Binding-site contacts:
Ligand atom C3 contacts residue ASN118 of chain 1.C at 3.8 Å.
Ligand atom C1 contacts residue THR89 of chain 1.C at 4.1 Å.
Ligand atom C8 contacts residue SER66 of chain 1.C at 4.0 Å.
Ligand atom C4 contacts residue ASN118 of chain 1.C at 4.2 Å.
Ligand atom N2 contacts residue TYR90 of chain 1.C at 4.3 Å.
Ligand atom N2 contacts residue SER66 of chain 1.C at 4.3 Å.
Ligand atom O7 contacts residue SER66 of chain 1.C at 3.0 Å (h-bond).
Ligand atom C5 contacts residue THR120 of chain 1.C at 3.8 Å.
Ligand atom O5 contacts residue THR120 of chain 1.C at 3.2 Å (h-bond).
Ligand atom C8 contacts residue ASN118 of chain 1.C at 4.2 Å.
Ligand atom N2 contacts residue ASN118 of chain 1.C at 2.9 Å (h-bond).
Ligand atom C1 contacts residue THR120 of chain 1.C at 4.3 Å.
Ligand atom C5 contacts residue THR89 of chain 1.C at 4.4 Å.
Ligand atom C2 contacts residue ASN118 of chain 1.C at 2.5 Å.
Ligand atom C6 contacts residue THR120 of chain 1.C at 3.4 Å.
Ligand atom O5 contacts residue ASN118 of chain 1.C at 2.4 Å (h-bond).
Ligand atom C7 contacts residue SER66 of chain 1.C at 3.5 Å.
Ligand atom C2 contacts residue SER66 of chain 1.C at 4.5 Å.
Ligand atom O6 contacts residue THR89 of chain 1.C at 4.0 Å.
Ligand atom C1 contacts residue ASN118 of chain 1.C at 1.5 Å.
Ligand atom O7 contacts residue ASN118 of chain 1.C at 4.0 Å.
Ligand atom C6 contacts residue THR89 of chain 1.C at 4.4 Å.
Ligand atom C8 contacts residue ASP67 of chain 1.C at 3.9 Å.
Ligand atom C5 contacts residue ASN118 of chain 1.C at 3.7 Å.
Ligand atom C7 contacts residue ASN118 of chain 1.C at 3.5 Å.
Ligand atom C4 contacts residue THR120 of chain 1.C at 4.4 Å.
Ligand atom C7 contacts residue TYR90 of chain 1.C at 4.5 Å (hydrophobic).
Ligand atom C8 contacts residue TYR90 of chain 1.C at 3.5 Å (hydrophobic).
Ligand atom O5 contacts residue THR89 of chain 1.C at 4.2 Å.

Sequence of chain 1.C:
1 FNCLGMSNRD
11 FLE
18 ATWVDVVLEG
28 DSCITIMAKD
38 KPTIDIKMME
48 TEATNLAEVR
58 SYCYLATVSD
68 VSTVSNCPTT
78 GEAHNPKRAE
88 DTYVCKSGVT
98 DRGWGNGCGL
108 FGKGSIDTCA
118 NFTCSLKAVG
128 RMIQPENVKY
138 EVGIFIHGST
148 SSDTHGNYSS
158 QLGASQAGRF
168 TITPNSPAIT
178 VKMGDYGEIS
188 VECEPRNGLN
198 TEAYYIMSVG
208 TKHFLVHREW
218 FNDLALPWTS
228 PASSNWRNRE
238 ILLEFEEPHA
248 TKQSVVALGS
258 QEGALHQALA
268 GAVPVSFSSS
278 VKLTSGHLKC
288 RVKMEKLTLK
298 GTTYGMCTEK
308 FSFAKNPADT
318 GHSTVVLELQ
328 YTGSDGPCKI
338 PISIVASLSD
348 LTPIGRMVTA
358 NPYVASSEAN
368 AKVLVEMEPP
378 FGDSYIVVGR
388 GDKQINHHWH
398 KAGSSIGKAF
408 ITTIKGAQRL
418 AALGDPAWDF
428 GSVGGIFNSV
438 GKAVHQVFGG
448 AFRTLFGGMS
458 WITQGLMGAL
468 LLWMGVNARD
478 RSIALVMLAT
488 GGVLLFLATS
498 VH

The protein below binds the small molecule below.
Small molecule (SMILES): CC(=O)N[C@@H]1[C@@H](O)[C@H](O)[C@@H](CO)O[C@H]1O